Sequence of chain 1.G:
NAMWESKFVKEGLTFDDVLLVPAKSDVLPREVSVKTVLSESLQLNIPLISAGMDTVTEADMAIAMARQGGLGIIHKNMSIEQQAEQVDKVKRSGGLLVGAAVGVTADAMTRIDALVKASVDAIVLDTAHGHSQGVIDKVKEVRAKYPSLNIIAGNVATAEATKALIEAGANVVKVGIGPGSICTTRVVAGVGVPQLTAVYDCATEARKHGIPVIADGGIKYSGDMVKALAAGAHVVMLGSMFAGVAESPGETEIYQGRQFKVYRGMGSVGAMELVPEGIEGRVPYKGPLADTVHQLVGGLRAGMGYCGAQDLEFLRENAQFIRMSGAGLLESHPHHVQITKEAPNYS

The protein below binds the small molecule below.
Small molecule (SMILES): O=c1[nH]cnc2c1ncn2[C@@H]1O[C@H](COP(=O)(O)O)[C@@H](O)[C@H]1O

Binding-site contacts:
Ligand atom N7 contacts residue MET288 of chain 1.G at 2.9 Å (h-bond).
Ligand atom O3' contacts residue ALA73 of chain 1.G at 3.5 Å.
Ligand atom C8 contacts residue MET75 of chain 1.G at 3.5 Å (hydrophobic).
Ligand atom C2 contacts residue THR207 of chain 1.G at 3.8 Å.
Ligand atom O3P contacts residue LEU260 of chain 1.G at 3.7 Å.
Ligand atom O2P contacts residue GLY240 of chain 1.G at 2.7 Å (h-bond).
Ligand atom C2' contacts residue ASP238 of chain 1.G at 3.5 Å.
Ligand atom N1 contacts residue GLU313 of chain 1.G at 2.5 Å (salt-bridge).
Ligand atom O1P contacts residue SER203 of chain 1.G at 3.1 Å (h-bond).
Ligand atom O5' contacts residue GLY202 of chain 1.G at 3.6 Å.
Ligand atom C2 contacts residue GLU313 of chain 1.G at 3.3 Å.
Ligand atom O1P contacts residue TYR285 of chain 1.G at 2.4 Å (h-bond).
Ligand atom O2P contacts residue GLY239 of chain 1.G at 3.7 Å.
Ligand atom O1P contacts residue GLY261 of chain 1.G at 3.6 Å.
Ligand atom O6 contacts residue MET288 of chain 1.G at 3.0 Å (h-bond).
Ligand atom N3 contacts residue CYS205 of chain 1.G at 3.7 Å.
Ligand atom O2P contacts residue SER203 of chain 1.G at 3.2 Å (h-bond).
Ligand atom P contacts residue TYR285 of chain 1.G at 3.7 Å.
Ligand atom C3' contacts residue ASP238 of chain 1.G at 3.3 Å.
Ligand atom O3' contacts residue ASP238 of chain 1.G at 2.5 Å (salt-bridge).
Ligand atom N1 contacts residue P681 of chain 1.V at 3.4 Å.
Ligand atom N7 contacts residue GLY287 of chain 1.G at 3.7 Å.
Ligand atom C6 contacts residue GLY289 of chain 1.G at 3.7 Å.
Ligand atom O3P contacts residue SER262 of chain 1.G at 3.6 Å.
Ligand atom O6 contacts residue GLU313 of chain 1.G at 3.5 Å (salt-bridge).
Ligand atom C6 contacts residue GLU313 of chain 1.G at 3.4 Å.
Ligand atom O2P contacts residue GLY202 of chain 1.G at 3.7 Å.
Ligand atom O1P contacts residue SER262 of chain 1.G at 2.8 Å (h-bond).
Ligand atom O3' contacts residue MET259 of chain 1.G at 3.6 Å (h-bond).
Ligand atom O5' contacts residue GLY239 of chain 1.G at 3.5 Å.
Ligand atom C6 contacts residue MET288 of chain 1.G at 3.7 Å (hydrophobic).
Ligand atom O2' contacts residue ASN177 of chain 1.G at 3.6 Å (h-bond).
Ligand atom C5 contacts residue MET288 of chain 1.G at 3.6 Å (hydrophobic).
Ligand atom O2' contacts residue ASP238 of chain 1.G at 2.4 Å (salt-bridge).
Ligand atom C4' contacts residue ASP238 of chain 1.G at 3.2 Å.
Ligand atom O6 contacts residue GLY287 of chain 1.G at 3.4 Å.
Ligand atom C2 contacts residue CYS205 of chain 1.G at 3.3 Å (hydrophobic).
Ligand atom O6 contacts residue GLY289 of chain 1.G at 2.6 Å (h-bond).
Ligand atom C2 contacts residue P681 of chain 1.V at 3.4 Å.
Ligand atom O3P contacts residue GLY261 of chain 1.G at 2.8 Å (h-bond).